The protein below binds the small molecule below.
Small molecule (SMILES): O=C([O-])C(=O)[O-]

Sequence of chain 1.B:
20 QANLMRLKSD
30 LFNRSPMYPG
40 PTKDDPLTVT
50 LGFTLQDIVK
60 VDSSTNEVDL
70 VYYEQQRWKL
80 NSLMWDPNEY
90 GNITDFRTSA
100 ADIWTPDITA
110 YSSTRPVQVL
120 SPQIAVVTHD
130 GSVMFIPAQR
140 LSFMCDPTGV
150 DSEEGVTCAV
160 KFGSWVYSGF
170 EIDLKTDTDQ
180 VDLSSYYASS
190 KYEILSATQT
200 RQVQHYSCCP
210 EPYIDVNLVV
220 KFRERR

Binding-site contacts:
Ligand atom C1 contacts residue GLY168 of chain 1.B at 4.3 Å.
Ligand atom C1 contacts residue PRO45 of chain 1.B at 3.5 Å (hydrophobic).
Ligand atom O2 contacts residue PRO45 of chain 1.B at 4.0 Å.
Ligand atom O4 contacts residue LEU46 of chain 1.B at 3.5 Å (h-bond).
Ligand atom O3 contacts residue GLY168 of chain 1.B at 3.3 Å (h-bond).
Ligand atom C2 contacts residue PRO45 of chain 1.B at 3.8 Å (hydrophobic).
Ligand atom O4 contacts residue PRO45 of chain 1.B at 4.1 Å.
Ligand atom O3 contacts residue ASP172 of chain 1.B at 3.8 Å.
Ligand atom O4 contacts residue THR47 of chain 1.B at 2.9 Å (h-bond).
Ligand atom O1 contacts residue PRO45 of chain 1.B at 3.6 Å.
Ligand atom O2 contacts residue THR47 of chain 1.B at 4.4 Å.
Ligand atom O3 contacts residue PRO45 of chain 1.B at 3.6 Å.
Ligand atom O4 contacts residue ASP172 of chain 1.B at 4.1 Å.
Ligand atom O3 contacts residue PHE169 of chain 1.B at 4.4 Å.
Ligand atom C2 contacts residue THR47 of chain 1.B at 4.0 Å.
Ligand atom O3 contacts residue LEU46 of chain 1.B at 4.3 Å.